This small molecule binds to this protein.
Small molecule (SMILES): CC(=O)N[C@H]1[C@H](O[C@H]2[C@H](O)[C@@H](NC(C)=O)CO[C@@H]2CO[C@@H]2O[C@@H](C)[C@@H](O)[C@@H](O)[C@@H]2O)O[C@H](CO)[C@@H](O)[C@@H]1O

Binding-site contacts:
Ligand atom O5 contacts residue THR104 of chain 1.F at 3.7 Å.
Ligand atom C3 contacts residue ASN102 of chain 1.F at 3.8 Å.
Ligand atom O5 contacts residue SER14 of chain 1.F at 4.0 Å.
Ligand atom C6 contacts residue ARG103 of chain 1.F at 4.0 Å.
Ligand atom O5 contacts residue THR104 of chain 1.F at 4.5 Å.
Ligand atom C2 contacts residue SER14 of chain 1.F at 4.3 Å.
Ligand atom C5 contacts residue ARG103 of chain 1.F at 3.6 Å.
Ligand atom C1 contacts residue ARG103 of chain 1.F at 3.6 Å.
Ligand atom C8 contacts residue THR104 of chain 1.F at 4.2 Å.
Ligand atom O7 contacts residue ASN102 of chain 1.F at 4.5 Å.
Ligand atom C1 contacts residue ASN102 of chain 1.F at 1.4 Å.
Ligand atom O5 contacts residue ASN102 of chain 1.F at 2.3 Å (h-bond).
Ligand atom C5 contacts residue ASN102 of chain 1.F at 3.6 Å.
Ligand atom N2 contacts residue ASN102 of chain 1.F at 3.0 Å (h-bond).
Ligand atom C6 contacts residue THR104 of chain 1.F at 4.5 Å.
Ligand atom C7 contacts residue ASN102 of chain 1.F at 4.0 Å.
Ligand atom C6 contacts residue THR104 of chain 1.F at 4.1 Å.
Ligand atom O5 contacts residue ARG103 of chain 1.F at 3.2 Å (salt-bridge).
Ligand atom C1 contacts residue THR104 of chain 1.F at 4.4 Å.
Ligand atom C6 contacts residue ARG103 of chain 1.F at 4.3 Å.
Ligand atom C2 contacts residue ASN102 of chain 1.F at 2.5 Å.
Ligand atom C4 contacts residue ASN102 of chain 1.F at 4.2 Å.
Ligand atom C1 contacts residue SER14 of chain 1.F at 4.1 Å.

Sequence of chain 1.F:
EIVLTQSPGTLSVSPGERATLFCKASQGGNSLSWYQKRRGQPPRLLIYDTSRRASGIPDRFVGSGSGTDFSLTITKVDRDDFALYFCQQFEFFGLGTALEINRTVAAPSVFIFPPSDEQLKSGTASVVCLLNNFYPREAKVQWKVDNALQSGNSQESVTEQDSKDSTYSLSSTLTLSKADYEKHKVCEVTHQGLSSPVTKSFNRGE